Binding-site contacts:
Ligand atom O08 contacts residue LEU131 of chain 1.A at 3.2 Å.
Ligand atom C18 contacts residue GLN84 of chain 1.A at 3.8 Å.
Ligand atom C17 contacts residue CYS83 of chain 1.A at 2.9 Å (hydrophobic).
Ligand atom C16 contacts residue PHE161 of chain 1.A at 3.1 Å (hydrophobic).
Ligand atom N09 contacts residue LEU128 of chain 1.A at 3.5 Å.
Ligand atom C18 contacts residue PHE161 of chain 1.A at 3.3 Å (hydrophobic).
Ligand atom C07 contacts residue LEU131 of chain 1.A at 3.6 Å (hydrophobic).
Ligand atom N20 contacts residue TYR271 of chain 1.A at 3.3 Å (h-bond).
Ligand atom C13 contacts residue CYS83 of chain 1.A at 2.8 Å (hydrophobic).
Ligand atom N10 contacts residue CYS83 of chain 1.A at 2.8 Å (h-bond).
Ligand atom C18 contacts residue CYS83 of chain 1.A at 1.9 Å (hydrophobic).
Ligand atom O08 contacts residue KNA1 of chain 1.D at 3.2 Å.
Ligand atom C14 contacts residue SER87 of chain 1.A at 3.4 Å.
Ligand atom C03 contacts residue CYS83 of chain 1.A at 3.8 Å (hydrophobic).
Ligand atom C17 contacts residue GLN84 of chain 1.A at 3.6 Å.
Ligand atom C17 contacts residue PHE80 of chain 1.A at 3.7 Å (hydrophobic).
Ligand atom N09 contacts residue LEU131 of chain 1.A at 3.7 Å.
Ligand atom C02 contacts residue ARG86 of chain 1.A at 3.2 Å.
Ligand atom O22 contacts residue TYR271 of chain 1.A at 2.2 Å (h-bond).
Ligand atom O21 contacts residue LEU251 of chain 1.A at 3.1 Å.
Ligand atom O21 contacts residue HIS247 of chain 1.A at 3.5 Å (h-bond).
Ligand atom N10 contacts residue SER87 of chain 1.A at 3.6 Å.
Ligand atom C17 contacts residue PHE161 of chain 1.A at 3.2 Å (hydrophobic).
Ligand atom N20 contacts residue HIS247 of chain 1.A at 3.4 Å (h-bond).
Ligand atom O22 contacts residue HIS247 of chain 1.A at 3.2 Å.
Ligand atom C13 contacts residue PHE161 of chain 1.A at 3.7 Å (hydrophobic).
Ligand atom C01 contacts residue ARG86 of chain 1.A at 3.6 Å.
Ligand atom C16 contacts residue PHE80 of chain 1.A at 3.6 Å (hydrophobic).
Ligand atom O22 contacts residue SER87 of chain 1.A at 3.8 Å.
Ligand atom C01 contacts residue KNA1 of chain 1.D at 3.2 Å.
Ligand atom C15 contacts residue PHE161 of chain 1.A at 3.4 Å (hydrophobic).
Ligand atom O21 contacts residue TYR271 of chain 1.A at 3.6 Å (h-bond).
Ligand atom C07 contacts residue LEU128 of chain 1.A at 3.6 Å (hydrophobic).
Ligand atom C15 contacts residue HIS247 of chain 1.A at 3.8 Å.
Ligand atom C05 contacts residue LEU128 of chain 1.A at 3.5 Å (hydrophobic).
Ligand atom C11 contacts residue CYS83 of chain 1.A at 3.0 Å (hydrophobic).
Ligand atom C11 contacts residue SER87 of chain 1.A at 3.7 Å.
Ligand atom C06 contacts residue LEU128 of chain 1.A at 3.6 Å (hydrophobic).
Ligand atom O12 contacts residue TYR125 of chain 1.A at 3.4 Å.
Ligand atom O22 contacts residue HIS121 of chain 1.A at 3.5 Å (h-bond).

A protein and the small-molecule ligand that binds it are described below.
Small molecule (SMILES): NC(=O)c1ccc(NC(=O)c2cc([N+](=O)[O-])ccc2Cl)cc1

Sequence of chain 1.A:
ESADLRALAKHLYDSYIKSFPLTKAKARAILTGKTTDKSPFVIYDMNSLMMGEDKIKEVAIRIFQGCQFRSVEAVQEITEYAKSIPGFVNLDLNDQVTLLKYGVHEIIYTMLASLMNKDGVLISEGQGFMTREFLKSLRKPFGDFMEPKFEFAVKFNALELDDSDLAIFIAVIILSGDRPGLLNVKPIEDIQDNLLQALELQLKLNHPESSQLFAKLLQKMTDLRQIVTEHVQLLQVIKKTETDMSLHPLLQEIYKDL